Binding-site contacts:
Ligand atom O7 contacts residue ASN1074 of chain 1.B at 3.8 Å.
Ligand atom C8 contacts residue GLU1072 of chain 1.B at 3.4 Å.
Ligand atom O7 contacts residue SER704 of chain 1.B at 4.0 Å.
Ligand atom C2 contacts residue ASN1074 of chain 1.B at 2.5 Å.
Ligand atom C3 contacts residue ASN1074 of chain 1.B at 3.8 Å.
Ligand atom C6 contacts residue ALA706 of chain 1.B at 4.1 Å (hydrophobic).
Ligand atom O7 contacts residue ALA706 of chain 1.B at 4.3 Å.
Ligand atom C5 contacts residue ALA706 of chain 1.B at 3.6 Å (hydrophobic).
Ligand atom C1 contacts residue ASN1074 of chain 1.B at 1.4 Å.
Ligand atom C8 contacts residue ASN1074 of chain 1.B at 4.5 Å.
Ligand atom O5 contacts residue ASN1074 of chain 1.B at 2.4 Å (h-bond).
Ligand atom O5 contacts residue ALA706 of chain 1.B at 4.4 Å.
Ligand atom C5 contacts residue ASN1074 of chain 1.B at 3.7 Å.
Ligand atom O4 contacts residue ALA706 of chain 1.B at 4.2 Å.
Ligand atom C8 contacts residue ALA706 of chain 1.B at 3.9 Å (hydrophobic).
Ligand atom C7 contacts residue ASN1074 of chain 1.B at 3.7 Å.
Ligand atom C4 contacts residue ASN1074 of chain 1.B at 4.2 Å.
Ligand atom C7 contacts residue ALA706 of chain 1.B at 4.1 Å (hydrophobic).
Ligand atom C4 contacts residue ALA706 of chain 1.B at 4.4 Å (hydrophobic).
Ligand atom C8 contacts residue LYS1073 of chain 1.B at 4.1 Å.
Ligand atom N2 contacts residue ASN1074 of chain 1.B at 3.0 Å (h-bond).
Ligand atom C1 contacts residue GLN895 of chain 1.C at 4.5 Å.

Sequence of chain 1.C:
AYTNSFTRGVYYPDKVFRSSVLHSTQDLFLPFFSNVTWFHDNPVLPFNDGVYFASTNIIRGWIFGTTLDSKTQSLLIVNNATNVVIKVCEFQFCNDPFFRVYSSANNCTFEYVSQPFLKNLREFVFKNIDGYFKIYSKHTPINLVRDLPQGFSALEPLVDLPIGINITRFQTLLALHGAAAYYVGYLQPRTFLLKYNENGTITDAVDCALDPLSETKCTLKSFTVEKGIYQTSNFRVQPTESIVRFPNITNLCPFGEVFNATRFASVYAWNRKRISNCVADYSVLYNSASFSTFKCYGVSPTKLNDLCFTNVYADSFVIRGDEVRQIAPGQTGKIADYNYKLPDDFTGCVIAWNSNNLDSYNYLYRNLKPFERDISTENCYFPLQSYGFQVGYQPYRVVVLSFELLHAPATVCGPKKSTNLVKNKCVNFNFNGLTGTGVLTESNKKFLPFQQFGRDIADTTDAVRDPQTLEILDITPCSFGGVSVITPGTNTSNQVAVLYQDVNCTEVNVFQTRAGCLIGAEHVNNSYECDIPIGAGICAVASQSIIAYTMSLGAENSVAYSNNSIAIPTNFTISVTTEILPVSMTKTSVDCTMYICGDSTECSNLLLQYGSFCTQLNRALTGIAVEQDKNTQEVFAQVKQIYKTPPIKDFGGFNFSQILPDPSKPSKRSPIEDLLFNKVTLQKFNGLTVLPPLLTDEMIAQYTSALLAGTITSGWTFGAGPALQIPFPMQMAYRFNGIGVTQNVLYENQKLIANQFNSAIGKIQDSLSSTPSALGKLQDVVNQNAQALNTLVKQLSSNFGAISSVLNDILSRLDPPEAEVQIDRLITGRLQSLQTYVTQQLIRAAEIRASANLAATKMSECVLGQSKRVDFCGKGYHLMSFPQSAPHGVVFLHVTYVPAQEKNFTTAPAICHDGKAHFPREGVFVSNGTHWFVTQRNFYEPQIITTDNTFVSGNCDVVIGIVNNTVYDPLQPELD

A protein and the small-molecule ligand that binds it are described below.
Small molecule (SMILES): CC(=O)N[C@H]1[C@H](O[C@H]2[C@H](O)[C@@H](NC(C)=O)CO[C@@H]2CO)O[C@H](CO)[C@@H](O)[C@@H]1O

Sequence of chain 1.B:
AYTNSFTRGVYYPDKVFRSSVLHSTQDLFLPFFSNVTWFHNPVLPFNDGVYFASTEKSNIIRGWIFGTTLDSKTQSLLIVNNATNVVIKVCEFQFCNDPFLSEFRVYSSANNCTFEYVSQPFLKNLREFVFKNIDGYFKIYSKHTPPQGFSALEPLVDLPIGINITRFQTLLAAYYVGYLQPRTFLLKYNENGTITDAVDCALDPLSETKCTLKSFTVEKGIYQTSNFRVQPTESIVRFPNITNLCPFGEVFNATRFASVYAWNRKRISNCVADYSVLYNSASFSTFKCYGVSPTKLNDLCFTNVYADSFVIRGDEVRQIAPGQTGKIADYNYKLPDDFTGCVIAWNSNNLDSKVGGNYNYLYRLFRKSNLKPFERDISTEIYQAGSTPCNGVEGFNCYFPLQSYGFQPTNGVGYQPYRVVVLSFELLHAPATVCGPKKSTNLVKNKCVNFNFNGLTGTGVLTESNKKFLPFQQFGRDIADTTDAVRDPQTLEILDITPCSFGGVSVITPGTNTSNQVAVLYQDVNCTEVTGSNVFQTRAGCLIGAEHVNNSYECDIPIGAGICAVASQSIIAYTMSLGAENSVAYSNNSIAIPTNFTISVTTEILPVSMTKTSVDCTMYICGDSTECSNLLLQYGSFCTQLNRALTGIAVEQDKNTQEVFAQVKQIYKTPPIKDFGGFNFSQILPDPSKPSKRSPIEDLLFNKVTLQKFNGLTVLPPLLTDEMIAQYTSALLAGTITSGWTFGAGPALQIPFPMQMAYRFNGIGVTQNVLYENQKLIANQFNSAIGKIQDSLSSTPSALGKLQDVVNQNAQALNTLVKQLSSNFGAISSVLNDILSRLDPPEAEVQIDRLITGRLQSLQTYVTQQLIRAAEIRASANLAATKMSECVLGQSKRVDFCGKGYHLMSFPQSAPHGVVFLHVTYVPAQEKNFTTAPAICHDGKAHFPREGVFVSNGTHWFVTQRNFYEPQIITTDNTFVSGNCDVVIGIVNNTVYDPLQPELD